Binding-site contacts:
Ligand atom CD contacts residue SER212 of chain 1.A at 4.1 Å.
Ligand atom O contacts residue ALA201 of chain 1.A at 4.0 Å.
Ligand atom CG contacts residue LEU199 of chain 1.A at 3.3 Å (hydrophobic).
Ligand atom CG contacts residue ALA201 of chain 1.A at 4.3 Å (hydrophobic).
Ligand atom N contacts residue LEU199 of chain 1.A at 4.5 Å.
Ligand atom CD contacts residue LEU199 of chain 1.A at 3.0 Å (hydrophobic).
Ligand atom CG contacts residue GLU200 of chain 1.A at 4.4 Å.
Ligand atom N contacts residue SER212 of chain 1.A at 4.4 Å.
Ligand atom CD contacts residue ALA201 of chain 1.A at 4.0 Å (hydrophobic).
Ligand atom CD contacts residue GLU200 of chain 1.A at 4.3 Å.

Sequence of chain 1.A:
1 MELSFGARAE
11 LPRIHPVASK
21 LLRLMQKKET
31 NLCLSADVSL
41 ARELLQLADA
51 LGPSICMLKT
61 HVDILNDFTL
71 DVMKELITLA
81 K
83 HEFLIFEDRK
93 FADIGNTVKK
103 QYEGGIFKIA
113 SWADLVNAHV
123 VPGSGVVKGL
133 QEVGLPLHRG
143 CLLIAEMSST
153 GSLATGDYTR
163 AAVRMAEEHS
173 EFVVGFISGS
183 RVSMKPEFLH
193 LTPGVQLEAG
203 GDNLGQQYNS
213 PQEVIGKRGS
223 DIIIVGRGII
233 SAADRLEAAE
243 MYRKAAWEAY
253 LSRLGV

The small molecule below binds the protein below.
Small molecule (SMILES): O=C(O)[C@@H]1CCCN1